Sequence of chain 1.A:
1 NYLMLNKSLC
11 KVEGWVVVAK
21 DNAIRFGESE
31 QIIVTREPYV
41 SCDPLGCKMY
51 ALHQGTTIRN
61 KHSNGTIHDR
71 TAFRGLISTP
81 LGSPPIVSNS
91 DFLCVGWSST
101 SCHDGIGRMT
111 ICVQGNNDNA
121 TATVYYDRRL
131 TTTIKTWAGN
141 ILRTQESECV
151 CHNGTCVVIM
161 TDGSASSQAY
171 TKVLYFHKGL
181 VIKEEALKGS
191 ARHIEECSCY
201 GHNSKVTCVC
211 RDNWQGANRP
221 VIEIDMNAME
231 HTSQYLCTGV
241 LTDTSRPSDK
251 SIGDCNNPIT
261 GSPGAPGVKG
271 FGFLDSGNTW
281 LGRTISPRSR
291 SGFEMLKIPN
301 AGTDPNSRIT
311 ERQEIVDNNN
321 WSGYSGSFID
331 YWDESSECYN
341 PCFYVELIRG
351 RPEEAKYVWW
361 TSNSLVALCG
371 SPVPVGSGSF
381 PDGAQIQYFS

Binding-site contacts:
Ligand atom O7 contacts residue ASN153 of chain 1.A at 4.0 Å.
Ligand atom C7 contacts residue ASN153 of chain 1.A at 3.6 Å.
Ligand atom C4 contacts residue ASN153 of chain 1.A at 4.2 Å.
Ligand atom C1 contacts residue ASN153 of chain 1.A at 1.4 Å.
Ligand atom C2 contacts residue ASN153 of chain 1.A at 2.4 Å.
Ligand atom C5 contacts residue ASN153 of chain 1.A at 3.7 Å.
Ligand atom N2 contacts residue ASN153 of chain 1.A at 2.8 Å (h-bond).
Ligand atom C7 contacts residue ASN227 of chain 1.A at 3.7 Å.
Ligand atom C3 contacts residue ASN153 of chain 1.A at 3.7 Å.
Ligand atom O7 contacts residue ASN227 of chain 1.A at 3.7 Å.
Ligand atom C8 contacts residue ASN227 of chain 1.A at 3.5 Å.
Ligand atom O5 contacts residue ASN153 of chain 1.A at 2.4 Å (h-bond).

A small-molecule ligand and the protein it binds are described below.
Small molecule (SMILES): CC(=O)N[C@H]1[C@H](O[C@H]2[C@H](O)[C@@H](NC(C)=O)CO[C@@H]2CO)O[C@H](CO)[C@@H](O)[C@@H]1O